Sequence of chain 2.A:
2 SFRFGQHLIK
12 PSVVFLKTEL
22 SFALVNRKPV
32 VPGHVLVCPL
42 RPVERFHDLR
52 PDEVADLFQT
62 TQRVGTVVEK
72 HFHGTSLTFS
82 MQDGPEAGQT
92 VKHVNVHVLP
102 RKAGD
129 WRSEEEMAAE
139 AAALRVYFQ

The protein below binds the small molecule below.
Small molecule (SMILES): Nc1ncnc2c1ncn2[C@@H]1O[C@H](CO[P](=O)(S)O[P](=O)(O)C[P](=O)(O)OC[C@H]2O[C@@H](n3cnc4c(N)ncnc43)[C@H](O)[C@@H]2O)[C@@H](O)[C@H]1O

Binding-site contacts:
Ligand atom C1' contacts residue LEU37 of chain 1.A at 3.4 Å (hydrophobic).
Ligand atom O5' contacts residue ASN96 of chain 1.A at 3.1 Å (h-bond).
Ligand atom O5' contacts residue HIS98 of chain 1.A at 3.2 Å (h-bond).
Ligand atom S2G contacts residue GLN83 of chain 1.A at 3.4 Å.
Ligand atom O3B contacts residue HIS98 of chain 1.A at 2.5 Å (h-bond).
Ligand atom C3D contacts residue SER81 of chain 1.A at 3.1 Å.
Ligand atom O3D contacts residue LEU100 of chain 1.A at 3.6 Å.
Ligand atom C3A contacts residue HIS98 of chain 1.A at 3.1 Å.
Ligand atom O2D contacts residue PHE80 of chain 1.A at 3.6 Å.
Ligand atom C8A contacts residue THR79 of chain 1.A at 3.6 Å.
Ligand atom PB contacts residue GLN83 of chain 1.A at 3.6 Å.
Ligand atom O3' contacts residue HIS98 of chain 1.A at 3.2 Å.
Ligand atom S2G contacts residue ASN96 of chain 1.A at 3.6 Å (h-bond).
Ligand atom O3D contacts residue PHE80 of chain 1.A at 3.6 Å.
Ligand atom O2B contacts residue GLY89 of chain 1.A at 3.5 Å (h-bond).
Ligand atom O1G contacts residue THR91 of chain 1.A at 2.9 Å (h-bond).
Ligand atom C2 contacts residue VAL26 of chain 1.A at 3.6 Å (hydrophobic).
Ligand atom O3D contacts residue SER81 of chain 1.A at 2.4 Å.
Ligand atom C5' contacts residue VAL92 of chain 1.A at 3.6 Å (hydrophobic).
Ligand atom N7 contacts residue PHE5 of chain 1.A at 3.1 Å.
Ligand atom O1A contacts residue HIS98 of chain 1.A at 3.7 Å.
Ligand atom O3D contacts residue THR79 of chain 1.A at 3.5 Å.
Ligand atom O2A contacts residue GLN83 of chain 1.A at 3.7 Å.
Ligand atom PG contacts residue HIS98 of chain 1.A at 3.2 Å.
Ligand atom O2D contacts residue THR79 of chain 1.A at 2.8 Å.
Ligand atom O4' contacts residue PHE5 of chain 1.A at 3.3 Å.
Ligand atom O1A contacts residue GLN83 of chain 1.A at 2.6 Å.
Ligand atom O4D contacts residue LEU100 of chain 1.A at 3.4 Å.
Ligand atom N3 contacts residue ASN27 of chain 1.A at 3.2 Å (h-bond).
Ligand atom S2G contacts residue HIS98 of chain 1.A at 3.2 Å (h-bond).
Ligand atom C2D contacts residue THR79 of chain 1.A at 3.3 Å.
Ligand atom C8 contacts residue PHE5 of chain 1.A at 2.9 Å (hydrophobic).
Ligand atom C1D contacts residue THR79 of chain 1.A at 2.9 Å.
Ligand atom O4' contacts residue LEU37 of chain 1.A at 2.8 Å.
Ligand atom O2D contacts residue SER81 of chain 1.A at 3.5 Å.
Ligand atom C1' contacts residue ASN27 of chain 1.A at 3.3 Å.
Ligand atom O2B contacts residue GLN83 of chain 1.A at 2.4 Å (h-bond).
Ligand atom PB contacts residue HIS98 of chain 1.A at 3.5 Å.
Ligand atom N9 contacts residue PHE5 of chain 1.A at 3.4 Å.
Ligand atom C4' contacts residue HIS98 of chain 1.A at 3.4 Å.

Sequence of chain 1.A:
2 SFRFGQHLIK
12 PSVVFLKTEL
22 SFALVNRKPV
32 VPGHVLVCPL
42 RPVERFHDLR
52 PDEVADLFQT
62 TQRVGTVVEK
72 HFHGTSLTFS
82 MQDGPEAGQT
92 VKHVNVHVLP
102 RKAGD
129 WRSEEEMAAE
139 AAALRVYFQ